Sequence of chain 1.B:
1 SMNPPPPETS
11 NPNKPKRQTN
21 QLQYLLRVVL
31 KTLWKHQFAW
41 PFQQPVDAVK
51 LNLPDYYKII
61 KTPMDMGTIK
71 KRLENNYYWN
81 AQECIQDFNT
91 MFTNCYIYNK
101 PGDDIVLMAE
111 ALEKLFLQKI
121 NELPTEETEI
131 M

Sequence of chain 2.A:
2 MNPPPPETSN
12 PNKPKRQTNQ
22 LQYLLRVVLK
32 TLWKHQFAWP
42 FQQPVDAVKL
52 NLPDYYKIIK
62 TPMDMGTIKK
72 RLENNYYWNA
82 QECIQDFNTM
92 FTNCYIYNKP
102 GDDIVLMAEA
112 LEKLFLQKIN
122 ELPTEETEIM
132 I

Binding-site contacts:
Ligand atom C12 contacts residue LEU53 of chain 1.B at 3.8 Å (hydrophobic).
Ligand atom N2 contacts residue ASN99 of chain 1.B at 3.1 Å (h-bond).
Ligand atom CL1 contacts residue MET108 of chain 1.B at 3.8 Å.
Ligand atom O1 contacts residue LEU53 of chain 2.A at 3.6 Å.
Ligand atom C3 contacts residue TRP40 of chain 1.B at 3.6 Å (hydrophobic).
Ligand atom S contacts residue PRO41 of chain 1.B at 3.4 Å (h-bond).
Ligand atom C7 contacts residue PHE42 of chain 1.B at 3.7 Å (hydrophobic).
Ligand atom C18 contacts residue ASP104 of chain 1.B at 3.7 Å.
Ligand atom CL contacts residue MET108 of chain 2.A at 3.8 Å.
Ligand atom C28 contacts residue LEU51 of chain 2.A at 3.8 Å (hydrophobic).
Ligand atom C10 contacts residue ASN99 of chain 1.B at 3.5 Å.
Ligand atom C20 contacts residue ASP104 of chain 1.B at 3.5 Å.
Ligand atom C44 contacts residue TRP40 of chain 1.B at 3.6 Å (hydrophobic).
Ligand atom C40 contacts residue ILE105 of chain 2.A at 3.5 Å (hydrophobic).
Ligand atom C3 contacts residue TRP40 of chain 2.A at 3.5 Å (hydrophobic).
Ligand atom C11 contacts residue LEU53 of chain 1.B at 3.7 Å (hydrophobic).
Ligand atom O contacts residue LEU53 of chain 1.B at 3.6 Å.
Ligand atom N6 contacts residue ILE105 of chain 2.A at 3.8 Å.
Ligand atom N7 contacts residue ASN99 of chain 2.A at 3.8 Å.
Ligand atom C23 contacts residue ASN99 of chain 2.A at 3.4 Å.
Ligand atom C15 contacts residue ASP104 of chain 2.A at 3.6 Å.
Ligand atom C31 contacts residue TRP40 of chain 2.A at 3.6 Å (hydrophobic).
Ligand atom C33 contacts residue VAL46 of chain 2.A at 3.8 Å (hydrophobic).
Ligand atom C33 contacts residue PRO41 of chain 2.A at 3.6 Å (hydrophobic).
Ligand atom C40 contacts residue PRO41 of chain 2.A at 3.8 Å (hydrophobic).
Ligand atom C7 contacts residue VAL46 of chain 1.B at 3.8 Å (hydrophobic).
Ligand atom C43 contacts residue ILE105 of chain 1.B at 3.5 Å (hydrophobic).
Ligand atom C36 contacts residue ILE105 of chain 2.A at 3.7 Å (hydrophobic).
Ligand atom C32 contacts residue ILE105 of chain 2.A at 3.8 Å (hydrophobic).
Ligand atom S1 contacts residue LEU51 of chain 2.A at 3.7 Å.
Ligand atom S contacts residue LEU51 of chain 1.B at 3.8 Å.
Ligand atom C1 contacts residue LEU51 of chain 1.B at 3.6 Å (hydrophobic).
Ligand atom C35 contacts residue ILE105 of chain 2.A at 3.8 Å (hydrophobic).
Ligand atom C19 contacts residue ASP104 of chain 1.B at 3.5 Å.
Ligand atom C33 contacts residue PHE42 of chain 2.A at 3.7 Å (hydrophobic).
Ligand atom N1 contacts residue ASN99 of chain 1.B at 3.6 Å (h-bond).
Ligand atom C7 contacts residue PRO41 of chain 1.B at 3.6 Å (hydrophobic).
Ligand atom N8 contacts residue ASN99 of chain 2.A at 3.1 Å (h-bond).
Ligand atom C10 contacts residue LEU53 of chain 1.B at 3.8 Å (hydrophobic).
Ligand atom S1 contacts residue PRO41 of chain 2.A at 3.6 Å (h-bond).

A small-molecule ligand and the protein it binds are described below.
Small molecule (SMILES): Cc1sc2c(c1C)C(c1ccc(Cl)cc1)=N[C@@H](CC(=O)NCCCCCCCCCCNC(=O)C[C@@H]1N=C(c3ccc(Cl)cc3)c3c(sc(C)c3C)-n3c(C)nnc31)c1nnc(C)n1-2